Sequence of chain 1.A:
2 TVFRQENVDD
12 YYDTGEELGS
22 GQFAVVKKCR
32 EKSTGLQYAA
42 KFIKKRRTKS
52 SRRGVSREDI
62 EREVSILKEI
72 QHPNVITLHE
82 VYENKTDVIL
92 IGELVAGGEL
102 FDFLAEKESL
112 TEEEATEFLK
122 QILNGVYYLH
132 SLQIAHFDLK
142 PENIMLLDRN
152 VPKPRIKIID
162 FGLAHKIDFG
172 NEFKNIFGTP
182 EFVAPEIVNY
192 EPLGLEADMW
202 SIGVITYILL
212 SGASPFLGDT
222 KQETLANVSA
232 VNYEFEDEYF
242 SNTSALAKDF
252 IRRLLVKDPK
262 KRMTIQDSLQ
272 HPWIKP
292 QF

Binding-site contacts:
Ligand atom C25 contacts residue LEU68 of chain 1.A at 3.7 Å (hydrophobic).
Ligand atom C19 contacts residue GLU100 of chain 1.A at 3.7 Å.
Ligand atom C23 contacts residue ALA40 of chain 1.A at 3.9 Å (hydrophobic).
Ligand atom N6 contacts residue ALA40 of chain 1.A at 3.9 Å.
Ligand atom C27 contacts residue ILE77 of chain 1.A at 3.4 Å (hydrophobic).
Ligand atom C21 contacts residue MET146 of chain 1.A at 3.8 Å (hydrophobic).
Ligand atom O15 contacts residue SER21 of chain 1.A at 3.9 Å.
Ligand atom C2 contacts residue ILE77 of chain 1.A at 3.6 Å (hydrophobic).
Ligand atom C2 contacts residue GLU94 of chain 1.A at 3.0 Å.
Ligand atom C2 contacts residue GLY93 of chain 1.A at 3.5 Å.
Ligand atom C2 contacts residue ALA40 of chain 1.A at 3.8 Å (hydrophobic).
Ligand atom C19 contacts residue GLU143 of chain 1.A at 3.6 Å.
Ligand atom O20 contacts residue GLU100 of chain 1.A at 2.8 Å (salt-bridge).
Ligand atom N4 contacts residue GLU94 of chain 1.A at 2.8 Å (salt-bridge).
Ligand atom C14 contacts residue LEU19 of chain 1.A at 3.7 Å (hydrophobic).
Ligand atom C27 contacts residue THR78 of chain 1.A at 3.6 Å.
Ligand atom C27 contacts residue GLU94 of chain 1.A at 3.8 Å.
Ligand atom N6 contacts residue VAL96 of chain 1.A at 3.2 Å (h-bond).
Ligand atom N4 contacts residue ALA40 of chain 1.A at 3.6 Å.
Ligand atom O22 contacts residue LEU19 of chain 1.A at 3.5 Å (h-bond).
Ligand atom C5 contacts residue ALA40 of chain 1.A at 3.6 Å (hydrophobic).
Ligand atom O22 contacts residue GLU100 of chain 1.A at 2.6 Å (salt-bridge).
Ligand atom C27 contacts residue GLY93 of chain 1.A at 3.4 Å.
Ligand atom C24 contacts residue LEU91 of chain 1.A at 3.6 Å (hydrophobic).
Ligand atom C26 contacts residue ILE77 of chain 1.A at 3.8 Å (hydrophobic).
Ligand atom C3 contacts residue ILE77 of chain 1.A at 3.6 Å (hydrophobic).
Ligand atom C7 contacts residue VAL96 of chain 1.A at 3.1 Å (hydrophobic).
Ligand atom C1 contacts residue GLY93 of chain 1.A at 3.6 Å.
Ligand atom N8 contacts residue MET146 of chain 1.A at 3.6 Å.
Ligand atom C12 contacts residue ILE160 of chain 1.A at 3.5 Å (hydrophobic).
Ligand atom C12 contacts residue VAL27 of chain 1.A at 3.7 Å (hydrophobic).
Ligand atom C19 contacts residue ILE160 of chain 1.A at 3.7 Å (hydrophobic).
Ligand atom C3 contacts residue GLU94 of chain 1.A at 3.4 Å.
Ligand atom C21 contacts residue GLU100 of chain 1.A at 3.6 Å.
Ligand atom O20 contacts residue GLU143 of chain 1.A at 2.8 Å (salt-bridge).
Ligand atom C17 contacts residue SER21 of chain 1.A at 3.4 Å.
Ligand atom O15 contacts residue GLY20 of chain 1.A at 3.3 Å.
Ligand atom N11 contacts residue ILE160 of chain 1.A at 3.6 Å.
Ligand atom C7 contacts residue MET146 of chain 1.A at 3.8 Å (hydrophobic).
Ligand atom N4 contacts residue ILE77 of chain 1.A at 3.6 Å.

A small-molecule ligand and the protein it binds are described below.
Small molecule (SMILES): OC[C@@H]1O[C@@H](n2cnc3c(NCCc4ccccc4)ncnc32)[C@H](O)[C@@H]1O